A small-molecule ligand and the protein it binds are described below.
Small molecule (SMILES): Cc1ncc(COP(=O)(O)O)c(CN[C@H](C)C(=O)O)c1O

Sequence of chain 1.A:
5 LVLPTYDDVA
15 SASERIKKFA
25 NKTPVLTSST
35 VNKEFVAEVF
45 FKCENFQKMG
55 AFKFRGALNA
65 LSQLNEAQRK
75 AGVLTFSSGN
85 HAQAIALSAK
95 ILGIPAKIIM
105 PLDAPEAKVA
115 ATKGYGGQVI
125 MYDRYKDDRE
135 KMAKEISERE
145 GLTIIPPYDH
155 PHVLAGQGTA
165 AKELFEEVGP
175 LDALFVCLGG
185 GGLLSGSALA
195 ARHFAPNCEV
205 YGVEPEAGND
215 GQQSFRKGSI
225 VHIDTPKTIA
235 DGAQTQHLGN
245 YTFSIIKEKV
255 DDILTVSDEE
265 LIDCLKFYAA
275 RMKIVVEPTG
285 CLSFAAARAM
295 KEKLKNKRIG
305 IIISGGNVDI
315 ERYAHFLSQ

Binding-site contacts:
Ligand atom C2A contacts residue ASN84 of chain 1.A at 3.4 Å.
Ligand atom C contacts residue SER82 of chain 1.A at 3.2 Å.
Ligand atom O contacts residue ASN84 of chain 1.A at 3.1 Å (h-bond).
Ligand atom C6 contacts residue SER308 of chain 1.A at 3.5 Å.
Ligand atom C6 contacts residue THR283 of chain 1.A at 3.5 Å.
Ligand atom OXT contacts residue HIS85 of chain 1.A at 3.3 Å.
Ligand atom O contacts residue SER81 of chain 1.A at 3.0 Å (h-bond).
Ligand atom P contacts residue GLY184 of chain 1.A at 3.6 Å.
Ligand atom CB contacts residue PRO151 of chain 1.A at 3.3 Å (hydrophobic).
Ligand atom OP2 contacts residue LEU187 of chain 1.A at 3.1 Å (h-bond).
Ligand atom C contacts residue SER81 of chain 1.A at 3.2 Å.
Ligand atom C2A contacts residue GLU281 of chain 1.A at 3.4 Å.
Ligand atom CB contacts residue LYS57 of chain 1.A at 1.4 Å.
Ligand atom C2 contacts residue SER308 of chain 1.A at 3.3 Å.
Ligand atom OP3 contacts residue GLY186 of chain 1.A at 3.4 Å (h-bond).
Ligand atom CA contacts residue SER82 of chain 1.A at 3.6 Å.
Ligand atom C contacts residue LYS57 of chain 1.A at 3.3 Å.
Ligand atom OP2 contacts residue GLY186 of chain 1.A at 3.0 Å (h-bond).
Ligand atom N contacts residue LYS57 of chain 1.A at 2.8 Å.
Ligand atom OP1 contacts residue GLY183 of chain 1.A at 3.5 Å.
Ligand atom CA contacts residue LYS57 of chain 1.A at 2.6 Å.
Ligand atom O contacts residue HIS85 of chain 1.A at 2.9 Å (h-bond).
Ligand atom OP3 contacts residue GLY183 of chain 1.A at 2.9 Å (h-bond).
Ligand atom C contacts residue HIS85 of chain 1.A at 3.6 Å.
Ligand atom OP3 contacts residue GLY185 of chain 1.A at 2.6 Å (h-bond).
Ligand atom OXT contacts residue PRO151 of chain 1.A at 3.5 Å.
Ligand atom OXT contacts residue SER81 of chain 1.A at 2.5 Å (h-bond).
Ligand atom OXT contacts residue SER82 of chain 1.A at 3.2 Å (h-bond).
Ligand atom C6 contacts residue CYS181 of chain 1.A at 3.6 Å (hydrophobic).
Ligand atom O contacts residue SER82 of chain 1.A at 3.1 Å (h-bond).
Ligand atom OP3 contacts residue GLY184 of chain 1.A at 3.0 Å (h-bond).
Ligand atom N1 contacts residue SER308 of chain 1.A at 2.6 Å (h-bond).
Ligand atom OP4 contacts residue PHE56 of chain 1.A at 3.6 Å.
Ligand atom C2A contacts residue SER308 of chain 1.A at 3.3 Å.
Ligand atom OP1 contacts residue GLY184 of chain 1.A at 2.8 Å (h-bond).
Ligand atom C4A contacts residue LYS57 of chain 1.A at 3.5 Å.
Ligand atom C4 contacts residue GLY236 of chain 1.A at 3.4 Å.
Ligand atom O3A contacts residue ASN84 of chain 1.A at 2.7 Å (h-bond).
Ligand atom C4A contacts residue GLY236 of chain 1.A at 3.1 Å.
Ligand atom N1 contacts residue THR283 of chain 1.A at 3.4 Å.